Sequence of chain 1.H:
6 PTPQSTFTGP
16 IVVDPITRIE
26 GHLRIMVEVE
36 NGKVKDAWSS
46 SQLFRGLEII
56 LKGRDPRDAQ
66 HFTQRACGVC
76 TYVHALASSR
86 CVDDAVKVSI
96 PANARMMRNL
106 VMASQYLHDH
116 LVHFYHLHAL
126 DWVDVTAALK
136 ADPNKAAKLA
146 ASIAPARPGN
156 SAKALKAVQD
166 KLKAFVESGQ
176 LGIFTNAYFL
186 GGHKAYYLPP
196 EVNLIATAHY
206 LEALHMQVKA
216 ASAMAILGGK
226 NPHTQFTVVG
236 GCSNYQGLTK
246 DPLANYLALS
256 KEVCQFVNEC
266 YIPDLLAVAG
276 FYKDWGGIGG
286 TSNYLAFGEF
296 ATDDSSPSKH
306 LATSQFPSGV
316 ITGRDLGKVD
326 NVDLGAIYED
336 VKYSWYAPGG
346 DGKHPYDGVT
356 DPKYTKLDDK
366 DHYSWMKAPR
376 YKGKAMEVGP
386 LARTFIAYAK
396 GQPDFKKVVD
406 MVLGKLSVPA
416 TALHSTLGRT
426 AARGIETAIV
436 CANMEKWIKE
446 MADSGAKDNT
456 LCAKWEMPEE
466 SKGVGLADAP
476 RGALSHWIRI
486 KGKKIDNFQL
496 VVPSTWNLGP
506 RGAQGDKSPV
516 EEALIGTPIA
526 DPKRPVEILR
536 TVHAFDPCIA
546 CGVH

This small molecule binds to this protein.
Small molecule (SMILES): N#C[Fe](=C=O)C#N

Binding-site contacts:
Ligand atom O3 contacts residue CYS546 of chain 1.H at 3.8 Å.
Ligand atom C1 contacts residue VAL497 of chain 1.H at 3.6 Å (hydrophobic).
Ligand atom N2 contacts residue ARG476 of chain 1.H at 2.9 Å (salt-bridge).
Ligand atom C3 contacts residue VAL497 of chain 1.H at 3.4 Å (hydrophobic).
Ligand atom C2 contacts residue ARG476 of chain 1.H at 3.3 Å.
Ligand atom C2 contacts residue CYS75 of chain 1.H at 3.0 Å (hydrophobic).
Ligand atom C1 contacts residue ARG476 of chain 1.H at 3.7 Å.
Ligand atom FE contacts residue CYS75 of chain 1.H at 2.2 Å.
Ligand atom C1 contacts residue NI1 of chain 1.HA at 3.8 Å.
Ligand atom N1 contacts residue PRO498 of chain 1.H at 3.6 Å.
Ligand atom C1 contacts residue PRO498 of chain 1.H at 3.9 Å (hydrophobic).
Ligand atom C2 contacts residue NI1 of chain 1.HA at 4.0 Å.
Ligand atom C2 contacts residue CYS546 of chain 1.H at 4.2 Å (hydrophobic).
Ligand atom N2 contacts residue ALA474 of chain 1.H at 3.4 Å.
Ligand atom C2 contacts residue ALA474 of chain 1.H at 3.9 Å (hydrophobic).
Ligand atom O3 contacts residue LEU479 of chain 1.H at 3.6 Å.
Ligand atom C1 contacts residue CYS546 of chain 1.H at 3.0 Å (hydrophobic).
Ligand atom N1 contacts residue VAL497 of chain 1.H at 3.7 Å.
Ligand atom C3 contacts residue VAL78 of chain 1.H at 3.9 Å (hydrophobic).
Ligand atom O3 contacts residue VAL497 of chain 1.H at 3.2 Å.
Ligand atom C1 contacts residue CYS75 of chain 1.H at 4.0 Å (hydrophobic).
Ligand atom N1 contacts residue SER499 of chain 1.H at 2.9 Å (h-bond).
Ligand atom O3 contacts residue VAL78 of chain 1.H at 3.7 Å.
Ligand atom C3 contacts residue CYS546 of chain 1.H at 3.0 Å (hydrophobic).
Ligand atom N1 contacts residue ARG476 of chain 1.H at 3.7 Å.
Ligand atom FE contacts residue NI1 of chain 1.HA at 2.7 Å.
Ligand atom C1 contacts residue SER499 of chain 1.H at 3.9 Å.
Ligand atom N1 contacts residue CYS546 of chain 1.H at 3.5 Å.
Ligand atom C3 contacts residue CYS75 of chain 1.H at 3.1 Å (hydrophobic).
Ligand atom C3 contacts residue HIS79 of chain 1.H at 3.6 Å.
Ligand atom FE contacts residue CYS546 of chain 1.H at 2.3 Å.
Ligand atom O3 contacts residue ALA474 of chain 1.H at 4.0 Å.
Ligand atom C3 contacts residue PRO498 of chain 1.H at 3.9 Å (hydrophobic).
Ligand atom N2 contacts residue CYS75 of chain 1.H at 3.5 Å.
Ligand atom N1 contacts residue CYS543 of chain 1.H at 4.0 Å.
Ligand atom O3 contacts residue PRO498 of chain 1.H at 3.4 Å.
Ligand atom O3 contacts residue HIS79 of chain 1.H at 3.5 Å (h-bond).
Ligand atom O3 contacts residue CYS75 of chain 1.H at 4.0 Å.
Ligand atom N2 contacts residue PRO475 of chain 1.H at 3.5 Å.
Ligand atom C1 contacts residue CYS543 of chain 1.H at 3.9 Å (hydrophobic).